Sequence of chain 1.C:
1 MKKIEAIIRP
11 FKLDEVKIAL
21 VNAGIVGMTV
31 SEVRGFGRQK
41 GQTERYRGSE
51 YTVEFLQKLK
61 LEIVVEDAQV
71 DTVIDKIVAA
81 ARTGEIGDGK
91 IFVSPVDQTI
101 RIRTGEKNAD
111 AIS

A small-molecule ligand and the protein it binds are described below.
Small molecule (SMILES): O=C(O)CCC(=O)C(=O)O

Binding-site contacts:
Ligand atom O5 contacts residue ATP1 of chain 1.P at 3.1 Å (h-bond).
Ligand atom C2 contacts residue MG1 of chain 1.R at 2.9 Å.
Ligand atom C1 contacts residue ATP1 of chain 1.P at 3.4 Å.
Ligand atom O1 contacts residue GLN39 of chain 1.C at 3.8 Å.
Ligand atom O2 contacts residue ATP1 of chain 1.P at 2.9 Å (h-bond).
Ligand atom O2 contacts residue ARG38 of chain 1.C at 3.3 Å (salt-bridge).
Ligand atom C2 contacts residue GLN39 of chain 1.C at 3.3 Å.
Ligand atom O5 contacts residue MG1 of chain 1.R at 2.2 Å.
Ligand atom O2 contacts residue GLY37 of chain 1.C at 2.9 Å (h-bond).
Ligand atom C3 contacts residue LEU56 of chain 1.C at 3.8 Å (hydrophobic).
Ligand atom C2 contacts residue ATP1 of chain 1.P at 3.5 Å.
Ligand atom O1 contacts residue GLY37 of chain 1.C at 3.0 Å (h-bond).
Ligand atom C1 contacts residue GLY41 of chain 1.C at 3.8 Å.
Ligand atom O4 contacts residue LYS58 of chain 1.C at 2.8 Å (salt-bridge).
Ligand atom C4 contacts residue THR43 of chain 1.C at 3.8 Å.
Ligand atom O5 contacts residue ILE86 of chain 1.C at 3.6 Å.
Ligand atom O1 contacts residue LYS40 of chain 1.C at 3.4 Å (salt-bridge).
Ligand atom C1 contacts residue LYS40 of chain 1.C at 3.9 Å.
Ligand atom O3 contacts residue ILE86 of chain 1.C at 3.6 Å (h-bond).
Ligand atom C5 contacts residue LEU56 of chain 1.C at 3.4 Å (hydrophobic).
Ligand atom C5 contacts residue ILE86 of chain 1.C at 3.8 Å (hydrophobic).
Ligand atom O4 contacts residue GLY87 of chain 1.C at 3.5 Å.
Ligand atom C1 contacts residue MG1 of chain 1.R at 2.8 Å.
Ligand atom O1 contacts residue PHE36 of chain 1.C at 3.6 Å.
Ligand atom O5 contacts residue GLN39 of chain 1.C at 2.8 Å (h-bond).
Ligand atom O2 contacts residue MG1 of chain 1.R at 2.1 Å.
Ligand atom O3 contacts residue LEU56 of chain 1.C at 4.0 Å.
Ligand atom O5 contacts residue GLY87 of chain 1.C at 3.1 Å (h-bond).
Ligand atom C5 contacts residue GLY87 of chain 1.C at 3.6 Å.
Ligand atom O2 contacts residue GLN39 of chain 1.C at 2.8 Å (h-bond).
Ligand atom C4 contacts residue LEU56 of chain 1.C at 3.8 Å (hydrophobic).
Ligand atom O3 contacts residue ARG9 of chain 1.C at 3.1 Å (salt-bridge).
Ligand atom O3 contacts residue LYS58 of chain 1.C at 3.5 Å (salt-bridge).
Ligand atom O1 contacts residue GLY41 of chain 1.C at 2.7 Å (h-bond).
Ligand atom C1 contacts residue GLY37 of chain 1.C at 3.2 Å.
Ligand atom C3 contacts residue GLY41 of chain 1.C at 3.9 Å.
Ligand atom C5 contacts residue LYS58 of chain 1.C at 3.5 Å.
Ligand atom O3 contacts residue GLY87 of chain 1.C at 3.8 Å.
Ligand atom C1 contacts residue GLN39 of chain 1.C at 3.3 Å.
Ligand atom O4 contacts residue LEU56 of chain 1.C at 3.4 Å.